The protein below binds the small molecule below.
Small molecule (SMILES): O=P(O)(O)OC[C@H]1O[C@@H](n2ccnc2)[C@H](O)[C@@H]1O

Binding-site contacts:
Ligand atom C4 contacts residue LEU383 of chain 1.A at 3.6 Å (hydrophobic).
Ligand atom O6 contacts residue SER274 of chain 1.A at 3.6 Å.
Ligand atom C2 contacts residue ASP315 of chain 1.A at 3.7 Å.
Ligand atom O8 contacts residue ARG318 of chain 1.A at 2.9 Å (salt-bridge).
Ligand atom N1 contacts residue GLU354 of chain 1.A at 3.1 Å (salt-bridge).
Ligand atom O7 contacts residue SER274 of chain 1.A at 3.5 Å.
Ligand atom O7 contacts residue ARG318 of chain 1.A at 2.7 Å (salt-bridge).
Ligand atom O2' contacts residue THR252 of chain 1.A at 3.2 Å (h-bond).
Ligand atom P contacts residue TYR218 of chain 1.A at 3.4 Å.
Ligand atom C5' contacts residue SAH1 of chain 1.E at 3.5 Å.
Ligand atom N3 contacts residue GLY355 of chain 1.A at 3.1 Å (h-bond).
Ligand atom C4 contacts residue GLU354 of chain 1.A at 3.6 Å.
Ligand atom O2' contacts residue GLU354 of chain 1.A at 2.7 Å (salt-bridge).
Ligand atom O6 contacts residue ARG275 of chain 1.A at 3.5 Å (salt-bridge).
Ligand atom C4 contacts residue GLY355 of chain 1.A at 3.2 Å.
Ligand atom C4 contacts residue TYR381 of chain 1.A at 3.3 Å (hydrophobic).
Ligand atom N3 contacts residue ASP315 of chain 1.A at 3.0 Å (salt-bridge).
Ligand atom C2 contacts residue ARG318 of chain 1.A at 3.4 Å.
Ligand atom O3' contacts residue LEU191 of chain 1.A at 3.6 Å.
Ligand atom N3 contacts residue GLU354 of chain 1.A at 3.4 Å (salt-bridge).
Ligand atom P contacts residue ARG318 of chain 1.A at 3.7 Å.
Ligand atom O8 contacts residue SER274 of chain 1.A at 2.4 Å (h-bond).
Ligand atom O5' contacts residue TYR218 of chain 1.A at 3.3 Å (h-bond).
Ligand atom O8 contacts residue HIS254 of chain 1.A at 2.8 Å (h-bond).
Ligand atom P contacts residue SER274 of chain 1.A at 3.3 Å.
Ligand atom O6 contacts residue GLY276 of chain 1.A at 2.9 Å (h-bond).
Ligand atom C5 contacts residue GLU354 of chain 1.A at 3.5 Å.
Ligand atom O3' contacts residue MET189 of chain 1.A at 3.2 Å (h-bond).
Ligand atom C5' contacts residue TYR218 of chain 1.A at 3.5 Å (hydrophobic).
Ligand atom C2' contacts residue GLU354 of chain 1.A at 3.2 Å.
Ligand atom C1' contacts residue GLU354 of chain 1.A at 3.6 Å.
Ligand atom C2 contacts residue GLU354 of chain 1.A at 3.0 Å.
Ligand atom O3' contacts residue ASN160 of chain 1.A at 3.1 Å (h-bond).
Ligand atom O6 contacts residue HIS254 of chain 1.A at 3.5 Å.
Ligand atom O6 contacts residue TYR218 of chain 1.A at 2.5 Å (h-bond).
Ligand atom O7 contacts residue ARG275 of chain 1.A at 3.0 Å (salt-bridge).
Ligand atom P contacts residue ARG275 of chain 1.A at 3.6 Å.
Ligand atom P contacts residue HIS254 of chain 1.A at 3.7 Å.
Ligand atom O2' contacts residue TYR381 of chain 1.A at 3.7 Å.
Ligand atom O2' contacts residue MET189 of chain 1.A at 3.3 Å (h-bond).

Sequence of chain 1.A:
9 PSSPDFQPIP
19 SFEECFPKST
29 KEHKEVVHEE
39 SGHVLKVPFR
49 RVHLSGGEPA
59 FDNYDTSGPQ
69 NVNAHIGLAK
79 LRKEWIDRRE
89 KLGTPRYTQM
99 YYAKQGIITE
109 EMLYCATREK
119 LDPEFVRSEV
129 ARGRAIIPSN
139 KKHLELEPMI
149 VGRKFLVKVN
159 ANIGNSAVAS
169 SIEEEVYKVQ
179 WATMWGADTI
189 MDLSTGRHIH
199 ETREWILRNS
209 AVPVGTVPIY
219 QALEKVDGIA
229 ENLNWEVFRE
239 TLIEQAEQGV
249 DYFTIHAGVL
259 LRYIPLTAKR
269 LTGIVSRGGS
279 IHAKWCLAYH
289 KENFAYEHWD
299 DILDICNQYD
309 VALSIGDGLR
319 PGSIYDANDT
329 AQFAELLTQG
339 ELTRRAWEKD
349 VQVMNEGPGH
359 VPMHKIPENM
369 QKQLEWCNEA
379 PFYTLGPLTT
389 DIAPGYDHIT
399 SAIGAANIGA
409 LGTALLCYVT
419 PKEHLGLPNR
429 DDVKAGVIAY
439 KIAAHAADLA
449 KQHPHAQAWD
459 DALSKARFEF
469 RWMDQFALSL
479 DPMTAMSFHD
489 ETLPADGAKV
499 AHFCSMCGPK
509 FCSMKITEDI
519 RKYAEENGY